Binding-site contacts:
Ligand atom O7 contacts residue SER60 of chain 1.A at 4.0 Å.
Ligand atom O7 contacts residue ASN84 of chain 1.A at 3.7 Å.
Ligand atom C6 contacts residue MET62 of chain 1.A at 4.2 Å (hydrophobic).
Ligand atom C1 contacts residue ASN84 of chain 1.A at 1.5 Å.
Ligand atom N2 contacts residue ASN84 of chain 1.A at 2.9 Å (h-bond).
Ligand atom C3 contacts residue ASN84 of chain 1.A at 3.8 Å.
Ligand atom C1 contacts residue SER60 of chain 1.A at 3.6 Å.
Ligand atom O6 contacts residue MET62 of chain 1.A at 2.9 Å.
Ligand atom C8 contacts residue MET62 of chain 1.A at 4.1 Å (hydrophobic).
Ligand atom C4 contacts residue ASN84 of chain 1.A at 4.3 Å.
Ligand atom C7 contacts residue ASN84 of chain 1.A at 3.5 Å.
Ligand atom C2 contacts residue ASN84 of chain 1.A at 2.5 Å.
Ligand atom C5 contacts residue SER60 of chain 1.A at 4.4 Å.
Ligand atom O6 contacts residue SER60 of chain 1.A at 3.0 Å (h-bond).
Ligand atom C6 contacts residue SER60 of chain 1.A at 3.6 Å.
Ligand atom C5 contacts residue ASN84 of chain 1.A at 3.7 Å.
Ligand atom O7 contacts residue TYR83 of chain 1.A at 4.3 Å.
Ligand atom O5 contacts residue ASN84 of chain 1.A at 2.4 Å (h-bond).
Ligand atom O5 contacts residue SER60 of chain 1.A at 3.5 Å.
Ligand atom C2 contacts residue SER60 of chain 1.A at 3.9 Å.
Ligand atom C8 contacts residue TYR83 of chain 1.A at 3.9 Å (hydrophobic).

Sequence of chain 1.A:
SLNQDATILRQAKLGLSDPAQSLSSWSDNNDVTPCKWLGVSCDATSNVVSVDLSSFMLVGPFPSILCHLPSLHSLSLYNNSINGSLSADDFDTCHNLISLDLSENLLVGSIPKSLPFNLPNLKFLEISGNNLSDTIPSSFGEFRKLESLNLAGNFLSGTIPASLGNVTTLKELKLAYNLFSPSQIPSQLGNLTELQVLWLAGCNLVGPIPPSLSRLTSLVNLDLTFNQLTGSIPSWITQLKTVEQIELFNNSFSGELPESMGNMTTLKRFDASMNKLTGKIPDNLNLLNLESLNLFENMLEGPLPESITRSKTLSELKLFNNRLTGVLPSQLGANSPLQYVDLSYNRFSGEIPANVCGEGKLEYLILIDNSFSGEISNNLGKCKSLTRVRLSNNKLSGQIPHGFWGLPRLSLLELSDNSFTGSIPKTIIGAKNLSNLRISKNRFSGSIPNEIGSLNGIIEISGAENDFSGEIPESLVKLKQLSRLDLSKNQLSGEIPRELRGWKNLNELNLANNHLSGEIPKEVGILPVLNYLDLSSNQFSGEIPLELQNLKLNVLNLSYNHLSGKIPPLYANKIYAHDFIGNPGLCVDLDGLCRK

The protein below binds the small molecule below.
Small molecule (SMILES): CC(=O)N[C@H]1[C@H](O[C@H]2[C@H](O)[C@@H](NC(C)=O)CO[C@@H]2CO)O[C@H](CO)[C@@H](O)[C@@H]1O